Sequence of chain 1.N:
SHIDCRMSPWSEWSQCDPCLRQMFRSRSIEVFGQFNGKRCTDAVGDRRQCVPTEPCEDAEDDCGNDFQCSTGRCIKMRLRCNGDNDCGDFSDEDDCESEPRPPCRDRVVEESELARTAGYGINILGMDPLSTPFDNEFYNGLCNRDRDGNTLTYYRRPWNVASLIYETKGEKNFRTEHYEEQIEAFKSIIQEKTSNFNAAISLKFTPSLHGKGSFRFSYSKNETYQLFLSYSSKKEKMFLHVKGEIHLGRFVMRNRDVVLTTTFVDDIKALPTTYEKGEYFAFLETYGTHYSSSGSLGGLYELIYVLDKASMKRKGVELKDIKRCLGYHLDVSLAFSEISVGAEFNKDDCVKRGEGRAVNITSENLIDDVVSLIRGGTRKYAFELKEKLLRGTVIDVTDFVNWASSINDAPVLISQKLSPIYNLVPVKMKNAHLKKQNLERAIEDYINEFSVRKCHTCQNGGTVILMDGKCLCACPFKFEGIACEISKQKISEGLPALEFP

Binding-site contacts:
Ligand atom C2 contacts residue ASN394 of chain 1.N at 2.4 Å.
Ligand atom C5 contacts residue GLU201 of chain 1.O at 3.6 Å.
Ligand atom N2 contacts residue ASN394 of chain 1.N at 3.0 Å (h-bond).
Ligand atom C1 contacts residue ASN394 of chain 1.N at 1.4 Å.
Ligand atom C1 contacts residue GLU201 of chain 1.O at 4.0 Å.
Ligand atom C8 contacts residue LYS349 of chain 1.N at 3.6 Å.
Ligand atom O5 contacts residue ASN394 of chain 1.N at 2.3 Å (h-bond).
Ligand atom C8 contacts residue LYS347 of chain 1.N at 4.3 Å.
Ligand atom N2 contacts residue LYS349 of chain 1.N at 3.6 Å.
Ligand atom O5 contacts residue GLU201 of chain 1.O at 3.0 Å (salt-bridge).
Ligand atom O7 contacts residue THR396 of chain 1.N at 3.2 Å (h-bond).
Ligand atom C2 contacts residue LYS349 of chain 1.N at 4.2 Å.
Ligand atom C7 contacts residue THR396 of chain 1.N at 4.2 Å.
Ligand atom C7 contacts residue LYS349 of chain 1.N at 4.1 Å.
Ligand atom O7 contacts residue LYS349 of chain 1.N at 3.4 Å (salt-bridge).
Ligand atom O6 contacts residue GLU201 of chain 1.O at 3.5 Å (salt-bridge).
Ligand atom C6 contacts residue GLU201 of chain 1.O at 3.3 Å.
Ligand atom C7 contacts residue ASN394 of chain 1.N at 3.8 Å.
Ligand atom C3 contacts residue ASN394 of chain 1.N at 3.8 Å.
Ligand atom C8 contacts residue THR396 of chain 1.N at 4.5 Å.
Ligand atom C8 contacts residue ASN394 of chain 1.N at 4.4 Å.
Ligand atom C7 contacts residue ILE395 of chain 1.N at 4.3 Å (hydrophobic).
Ligand atom C8 contacts residue ILE395 of chain 1.N at 4.1 Å (hydrophobic).
Ligand atom C8 contacts residue ARG348 of chain 1.N at 3.2 Å.
Ligand atom O7 contacts residue ASN394 of chain 1.N at 4.0 Å.
Ligand atom O6 contacts residue GLN199 of chain 1.O at 3.9 Å.
Ligand atom C4 contacts residue ASN394 of chain 1.N at 4.1 Å.
Ligand atom C7 contacts residue ARG348 of chain 1.N at 4.3 Å.
Ligand atom C5 contacts residue ASN394 of chain 1.N at 3.6 Å.
Ligand atom O7 contacts residue ILE395 of chain 1.N at 4.0 Å.

This small molecule binds to this protein.
Small molecule (SMILES): CC(=O)N[C@H]1[C@H](O[C@H]2[C@H](O)[C@@H](NC(C)=O)CO[C@@H]2CO)O[C@H](CO)[C@@H](O)[C@@H]1O

Sequence of chain 1.O:
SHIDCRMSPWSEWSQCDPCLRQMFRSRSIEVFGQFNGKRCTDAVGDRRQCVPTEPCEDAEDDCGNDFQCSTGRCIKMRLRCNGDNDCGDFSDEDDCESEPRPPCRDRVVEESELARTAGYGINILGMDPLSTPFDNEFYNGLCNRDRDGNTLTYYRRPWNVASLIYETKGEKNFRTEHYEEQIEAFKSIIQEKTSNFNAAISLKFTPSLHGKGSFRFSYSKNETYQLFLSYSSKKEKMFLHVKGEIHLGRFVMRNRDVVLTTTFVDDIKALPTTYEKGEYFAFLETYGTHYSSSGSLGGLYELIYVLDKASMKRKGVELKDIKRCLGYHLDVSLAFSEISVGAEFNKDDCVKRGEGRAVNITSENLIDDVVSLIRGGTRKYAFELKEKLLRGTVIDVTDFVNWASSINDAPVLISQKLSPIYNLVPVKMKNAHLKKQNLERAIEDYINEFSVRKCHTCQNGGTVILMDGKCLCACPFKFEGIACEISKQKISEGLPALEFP